The protein below binds the small molecule below.
Small molecule (SMILES): CC(=O)N[C@H]1[C@H](O[C@H]2[C@H](O)[C@@H](NC(C)=O)CO[C@@H]2CO)O[C@H](CO)[C@@H](O[C@@H]2O[C@H](CO[C@H]3O[C@H](CO)[C@@H](O)[C@H](O)[C@@H]3O)[C@@H](O)[C@H](O[C@H]3O[C@H](CO)[C@@H](O)[C@H](O)[C@@H]3O[C@H]3O[C@H](CO)[C@@H](O)[C@H](O)[C@@H]3O[C@H]3O[C@H](CO)[C@@H](O)[C@H](O)[C@@H]3O)[C@@H]2O)[C@@H]1O

Sequence of chain 2.A:
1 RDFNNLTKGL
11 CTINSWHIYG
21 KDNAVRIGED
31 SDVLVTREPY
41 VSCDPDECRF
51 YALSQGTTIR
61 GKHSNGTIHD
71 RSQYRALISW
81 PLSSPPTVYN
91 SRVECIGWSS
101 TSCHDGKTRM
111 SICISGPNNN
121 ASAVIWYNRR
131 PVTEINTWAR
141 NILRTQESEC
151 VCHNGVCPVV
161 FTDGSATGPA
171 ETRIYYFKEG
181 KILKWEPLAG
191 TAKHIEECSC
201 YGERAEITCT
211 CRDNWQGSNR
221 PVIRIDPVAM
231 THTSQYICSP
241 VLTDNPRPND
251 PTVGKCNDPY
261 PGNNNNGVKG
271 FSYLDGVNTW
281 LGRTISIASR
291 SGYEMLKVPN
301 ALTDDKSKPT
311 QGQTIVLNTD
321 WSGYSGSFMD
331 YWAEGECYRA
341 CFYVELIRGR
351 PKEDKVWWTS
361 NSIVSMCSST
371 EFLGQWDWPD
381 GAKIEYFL

Sequence of chain 3.A:
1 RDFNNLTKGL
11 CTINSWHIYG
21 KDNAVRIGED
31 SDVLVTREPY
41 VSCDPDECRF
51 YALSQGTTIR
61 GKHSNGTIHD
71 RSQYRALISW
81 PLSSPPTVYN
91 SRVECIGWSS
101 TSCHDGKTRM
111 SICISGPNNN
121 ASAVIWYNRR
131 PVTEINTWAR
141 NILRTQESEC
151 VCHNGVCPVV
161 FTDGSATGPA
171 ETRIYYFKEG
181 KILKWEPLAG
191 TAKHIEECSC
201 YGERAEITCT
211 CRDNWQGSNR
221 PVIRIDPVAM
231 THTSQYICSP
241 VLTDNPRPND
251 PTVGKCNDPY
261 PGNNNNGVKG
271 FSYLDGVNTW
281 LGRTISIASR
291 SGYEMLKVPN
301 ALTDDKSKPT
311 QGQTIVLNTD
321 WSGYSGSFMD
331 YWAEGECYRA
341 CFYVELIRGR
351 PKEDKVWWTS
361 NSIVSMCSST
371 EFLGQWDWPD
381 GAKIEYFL

Binding-site contacts:
Ligand atom O6 contacts residue GLN375 of chain 2.A at 2.9 Å.
Ligand atom O3 contacts residue GLN311 of chain 2.A at 3.4 Å.
Ligand atom O5 contacts residue GLN375 of chain 2.A at 3.5 Å (h-bond).
Ligand atom O5 contacts residue GLY312 of chain 2.A at 3.6 Å (h-bond).
Ligand atom O6 contacts residue ASP250 of chain 2.A at 2.4 Å (salt-bridge).
Ligand atom C6 contacts residue ILE285 of chain 2.A at 3.5 Å (hydrophobic).
Ligand atom O6 contacts residue LYS308 of chain 2.A at 2.9 Å (salt-bridge).
Ligand atom O4 contacts residue ILE287 of chain 2.A at 3.4 Å.
Ligand atom O3 contacts residue ASN249 of chain 2.A at 2.6 Å (h-bond).
Ligand atom O5 contacts residue ASP250 of chain 2.A at 3.3 Å (salt-bridge).
Ligand atom O5 contacts residue ASN120 of chain 3.A at 2.3 Å (h-bond).
Ligand atom O4 contacts residue ARG283 of chain 2.A at 3.6 Å (salt-bridge).
Ligand atom C6 contacts residue ASP250 of chain 2.A at 3.4 Å.
Ligand atom O2 contacts residue LEU296 of chain 2.A at 3.3 Å.
Ligand atom C2 contacts residue ASN249 of chain 2.A at 3.5 Å.
Ligand atom C2 contacts residue ASN120 of chain 3.A at 2.5 Å.
Ligand atom O3 contacts residue GLU294 of chain 2.A at 2.7 Å (salt-bridge).
Ligand atom C4 contacts residue GLU294 of chain 2.A at 3.5 Å.
Ligand atom O3 contacts residue GLY312 of chain 2.A at 3.0 Å (h-bond).
Ligand atom O6 contacts residue ILE285 of chain 2.A at 2.8 Å (h-bond).
Ligand atom O5 contacts residue GLY374 of chain 2.A at 3.1 Å.
Ligand atom O2 contacts residue ASN249 of chain 2.A at 2.9 Å (h-bond).
Ligand atom C3 contacts residue GLY312 of chain 2.A at 3.1 Å.
Ligand atom O4 contacts residue GLU294 of chain 2.A at 2.9 Å (salt-bridge).
Ligand atom C5 contacts residue ARG283 of chain 2.A at 3.6 Å.
Ligand atom O4 contacts residue ARG247 of chain 2.A at 3.3 Å (salt-bridge).
Ligand atom O3 contacts residue ASP250 of chain 2.A at 2.8 Å (salt-bridge).
Ligand atom C3 contacts residue ASN249 of chain 2.A at 3.5 Å.
Ligand atom O5 contacts residue ARG283 of chain 2.A at 3.1 Å (salt-bridge).
Ligand atom N2 contacts residue ASN120 of chain 3.A at 3.0 Å (h-bond).
Ligand atom C1 contacts residue ASN120 of chain 3.A at 1.4 Å.
Ligand atom O3 contacts residue ARG283 of chain 2.A at 2.9 Å (salt-bridge).
Ligand atom C7 contacts residue ASN120 of chain 3.A at 3.4 Å.
Ligand atom C6 contacts residue PRO309 of chain 2.A at 3.5 Å (hydrophobic).
Ligand atom C6 contacts residue LEU373 of chain 2.A at 3.2 Å (hydrophobic).
Ligand atom C3 contacts residue GLU294 of chain 2.A at 3.2 Å.
Ligand atom N2 contacts residue ARG140 of chain 3.A at 3.6 Å (salt-bridge).
Ligand atom C6 contacts residue ARG283 of chain 2.A at 3.6 Å.
Ligand atom O2 contacts residue GLY312 of chain 2.A at 3.1 Å.
Ligand atom O6 contacts residue THR310 of chain 2.A at 3.6 Å (h-bond).